A protein and the small-molecule ligand that binds it are described below.
Small molecule (SMILES): CC(=O)N[C@@H]1[C@@H](O)[C@H](O)[C@@H](CO)O[C@H]1O

Binding-site contacts:
Ligand atom N2 contacts residue VAL93 of chain 1.H at 4.0 Å.
Ligand atom C7 contacts residue TYR183 of chain 1.H at 4.3 Å (hydrophobic).
Ligand atom C1 contacts residue GLU42 of chain 1.H at 4.3 Å.
Ligand atom O7 contacts residue TYR183 of chain 1.H at 3.5 Å (h-bond).
Ligand atom O5 contacts residue PRO91 of chain 1.H at 4.4 Å.
Ligand atom C8 contacts residue ASN71 of chain 1.H at 4.5 Å.
Ligand atom C5 contacts residue PRO91 of chain 1.H at 4.3 Å (hydrophobic).
Ligand atom C4 contacts residue ASN71 of chain 1.H at 4.2 Å.
Ligand atom N2 contacts residue ASN71 of chain 1.H at 2.9 Å (h-bond).
Ligand atom C1 contacts residue PRO91 of chain 1.H at 4.3 Å (hydrophobic).
Ligand atom C6 contacts residue GLU42 of chain 1.H at 4.4 Å.
Ligand atom C8 contacts residue VAL93 of chain 1.H at 3.7 Å (hydrophobic).
Ligand atom C7 contacts residue VAL93 of chain 1.H at 4.0 Å (hydrophobic).
Ligand atom C2 contacts residue ASN71 of chain 1.H at 2.5 Å.
Ligand atom O5 contacts residue ASN71 of chain 1.H at 2.3 Å (h-bond).
Ligand atom O5 contacts residue GLU42 of chain 1.H at 3.5 Å.
Ligand atom C5 contacts residue ASN71 of chain 1.H at 3.6 Å.
Ligand atom O7 contacts residue ASN71 of chain 1.H at 3.2 Å (h-bond).
Ligand atom O6 contacts residue GLU42 of chain 1.H at 3.9 Å.
Ligand atom C7 contacts residue ASN71 of chain 1.H at 3.3 Å.
Ligand atom C1 contacts residue ASN71 of chain 1.H at 1.4 Å.
Ligand atom O7 contacts residue GLU42 of chain 1.H at 4.4 Å.
Ligand atom C3 contacts residue ASN71 of chain 1.H at 3.8 Å.

Sequence of chain 1.H:
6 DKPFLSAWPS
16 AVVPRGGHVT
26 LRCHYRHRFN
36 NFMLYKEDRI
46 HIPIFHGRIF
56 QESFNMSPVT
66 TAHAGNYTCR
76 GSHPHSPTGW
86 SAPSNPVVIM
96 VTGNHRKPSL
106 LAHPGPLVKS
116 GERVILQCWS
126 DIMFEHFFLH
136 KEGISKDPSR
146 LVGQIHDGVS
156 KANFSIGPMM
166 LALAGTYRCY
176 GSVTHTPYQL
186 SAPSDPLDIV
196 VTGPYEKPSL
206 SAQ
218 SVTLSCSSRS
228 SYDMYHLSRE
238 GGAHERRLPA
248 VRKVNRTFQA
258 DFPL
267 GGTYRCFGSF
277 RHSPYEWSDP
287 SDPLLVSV